Binding-site contacts:
Ligand atom N82 contacts residue LEU170 of chain 3.A at 3.5 Å.
Ligand atom C7 contacts residue TYR114 of chain 3.A at 3.3 Å (hydrophobic).
Ligand atom C2 contacts residue LEU170 of chain 3.A at 3.6 Å (hydrophobic).
Ligand atom C12 contacts residue ASP181 of chain 3.A at 3.1 Å.
Ligand atom C22 contacts residue ASP181 of chain 3.A at 3.3 Å.
Ligand atom N81 contacts residue PHE182 of chain 3.A at 3.4 Å.
Ligand atom C8 contacts residue ASP181 of chain 3.A at 3.4 Å.
Ligand atom O1 contacts residue VAL98 of chain 3.A at 3.2 Å.
Ligand atom C9 contacts residue TYR114 of chain 3.A at 3.6 Å (hydrophobic).
Ligand atom C9 contacts residue ASP181 of chain 3.A at 3.4 Å.
Ligand atom C18 contacts residue MET89 of chain 3.A at 3.7 Å (hydrophobic).
Ligand atom C25 contacts residue ILE160 of chain 3.A at 3.3 Å (hydrophobic).
Ligand atom C13 contacts residue MET89 of chain 3.A at 3.5 Å (hydrophobic).
Ligand atom C5 contacts residue PHE182 of chain 3.A at 3.6 Å (hydrophobic).
Ligand atom N4 contacts residue ILE160 of chain 3.A at 2.8 Å (h-bond).
Ligand atom C3 contacts residue PHE182 of chain 3.A at 3.5 Å (hydrophobic).
Ligand atom C1 contacts residue VAL115 of chain 3.A at 3.4 Å (hydrophobic).
Ligand atom C4 contacts residue PHE182 of chain 3.A at 3.4 Å (hydrophobic).
Ligand atom N1 contacts residue TYR116 of chain 3.A at 3.5 Å.
Ligand atom C15 contacts residue VAL88 of chain 3.A at 3.7 Å (hydrophobic).
Ligand atom N4 contacts residue HIS161 of chain 3.A at 3.5 Å (h-bond).
Ligand atom C13 contacts residue GLU85 of chain 3.A at 3.5 Å.
Ligand atom C8 contacts residue GLU85 of chain 3.A at 3.3 Å.
Ligand atom N1 contacts residue MET117 of chain 3.A at 3.1 Å (h-bond).
Ligand atom C18 contacts residue ASP181 of chain 3.A at 3.5 Å.
Ligand atom N2 contacts residue GLU85 of chain 3.A at 2.7 Å (salt-bridge).
Ligand atom C13 contacts residue ASP181 of chain 3.A at 3.7 Å.
Ligand atom C6 contacts residue TYR114 of chain 3.A at 3.4 Å (hydrophobic).
Ligand atom C23 contacts residue ILE160 of chain 3.A at 3.1 Å (hydrophobic).
Ligand atom C8 contacts residue TYR114 of chain 3.A at 3.2 Å (hydrophobic).
Ligand atom F1 contacts residue ILE179 of chain 3.A at 3.0 Å.
Ligand atom C14 contacts residue GLU85 of chain 3.A at 3.3 Å.
Ligand atom N2 contacts residue ASP181 of chain 3.A at 3.2 Å (salt-bridge).
Ligand atom O1 contacts residue ASP181 of chain 3.A at 2.7 Å (salt-bridge).
Ligand atom C22 contacts residue HIS161 of chain 3.A at 3.6 Å.
Ligand atom F1 contacts residue VAL98 of chain 3.A at 3.7 Å.
Ligand atom N1 contacts residue VAL115 of chain 3.A at 3.6 Å.
Ligand atom C11 contacts residue TYR114 of chain 3.A at 3.6 Å (hydrophobic).
Ligand atom O1 contacts residue SER180 of chain 3.A at 3.2 Å.
Ligand atom C21 contacts residue ASP181 of chain 3.A at 3.4 Å.

This protein binds this small molecule.
Small molecule (SMILES): Cc1ccc(C(=O)Nc2ccc(CN3CCN(C)CC3)c(C(F)(F)F)c2)cc1C#Cc1cnc2cccnn12

Sequence of chain 3.A:
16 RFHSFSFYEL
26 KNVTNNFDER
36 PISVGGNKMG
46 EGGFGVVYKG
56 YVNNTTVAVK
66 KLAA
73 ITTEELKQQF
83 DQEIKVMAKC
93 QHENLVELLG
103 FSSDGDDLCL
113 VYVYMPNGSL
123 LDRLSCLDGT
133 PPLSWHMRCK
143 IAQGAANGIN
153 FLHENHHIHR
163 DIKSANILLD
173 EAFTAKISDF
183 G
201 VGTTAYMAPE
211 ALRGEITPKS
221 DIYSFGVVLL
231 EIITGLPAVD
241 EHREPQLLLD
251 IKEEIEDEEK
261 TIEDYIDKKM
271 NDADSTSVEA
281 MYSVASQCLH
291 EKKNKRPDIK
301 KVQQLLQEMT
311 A